Sequence of chain 1.H:
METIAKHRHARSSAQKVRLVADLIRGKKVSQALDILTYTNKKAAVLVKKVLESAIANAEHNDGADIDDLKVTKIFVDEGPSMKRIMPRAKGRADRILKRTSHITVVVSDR

Binding-site contacts:
Ligand atom O5 contacts residue LYS90 of chain 1.H at 3.7 Å.

The protein below binds the small molecule below.
Small molecule (SMILES): CC[C@H]1OC(=O)[C@H](C)[C@@H](O[C@H]2C[C@@](C)(OC)[C@@H](O)[C@H](C)O2)[C@H](C)[C@@H](O[C@@H]2O[C@H](C)C[C@H](N(C)Cc3cn(CC(=O)N[C@H](CO)[C@H](O)c4ccc([N+](=O)[O-])cc4)nn3)[C@H]2O)[C@](C)(O)C[C@@H](C)CN(C)[C@H](C)[C@@H](O)[C@]1(C)O